The protein below binds the small molecule below.
Small molecule (SMILES): Cc1cn([C@H]2C[C@H](O[P](=O)(O)OC[C@H]3O[C@@H](n4ccc(N)nc4=O)C[C@@H]3O[P](=O)(O)OC[C@H]3O[C@@H](n4cnc5c(=O)nc(N)[nH]c54)C[C@@H]3O[P](=O)(O)OC[C@H]3O[C@@H](n4cnc5c(=O)nc(N)[nH]c54)C[C@@H]3O)[C@@H](CO[P](=O)(O)O[C@H]3C[C@H](n4cnc5c(=O)nc(N)[nH]c54)O[C@@H]3COP(=O)(O)O)O2)c(=O)[nH]c1=O

Binding-site contacts:
Ligand atom OP1 contacts residue LYS68 of chain 1.D at 3.6 Å (salt-bridge).
Ligand atom O4' contacts residue ALA38 of chain 1.D at 3.5 Å.
Ligand atom P contacts residue GLY64 of chain 1.D at 3.8 Å.
Ligand atom OP1 contacts residue ILE69 of chain 1.D at 2.9 Å (h-bond).
Ligand atom O5' contacts residue LYS35 of chain 1.D at 3.8 Å.
Ligand atom O5' contacts residue GLY66 of chain 1.D at 3.5 Å.
Ligand atom C5' contacts residue TYR39 of chain 1.D at 3.4 Å (hydrophobic).
Ligand atom OP1 contacts residue VAL65 of chain 1.D at 3.5 Å (h-bond).
Ligand atom OP1 contacts residue GLY66 of chain 1.D at 2.8 Å (h-bond).
Ligand atom OP2 contacts residue LYS68 of chain 1.D at 2.6 Å (salt-bridge).
Ligand atom C1' contacts residue ALA38 of chain 1.D at 4.0 Å (hydrophobic).
Ligand atom OP1 contacts residue LYS68 of chain 1.D at 3.2 Å (salt-bridge).
Ligand atom OP1 contacts residue LEU62 of chain 1.D at 3.8 Å.
Ligand atom O3' contacts residue ILE69 of chain 1.D at 3.6 Å.
Ligand atom O3' contacts residue VAL65 of chain 1.D at 3.9 Å.
Ligand atom C3' contacts residue LYS68 of chain 1.D at 3.7 Å.
Ligand atom C4' contacts residue GLY66 of chain 1.D at 4.0 Å.
Ligand atom N3 contacts residue ALA38 of chain 1.D at 3.7 Å.
Ligand atom P contacts residue LYS35 of chain 1.D at 3.7 Å.
Ligand atom OP1 contacts residue NA1 of chain 1.H at 2.8 Å (h-bond).
Ligand atom O3' contacts residue LYS68 of chain 1.D at 3.7 Å.
Ligand atom OP1 contacts residue THR67 of chain 1.D at 3.7 Å.
Ligand atom P contacts residue LYS68 of chain 1.D at 3.4 Å.
Ligand atom P contacts residue GLY66 of chain 1.D at 3.6 Å.
Ligand atom OP2 contacts residue LYS68 of chain 1.D at 3.0 Å.
Ligand atom O3' contacts residue GLY64 of chain 1.D at 3.6 Å.
Ligand atom P contacts residue ILE69 of chain 1.D at 3.9 Å.
Ligand atom OP1 contacts residue GLY64 of chain 1.D at 2.8 Å (h-bond).
Ligand atom C5' contacts residue GLY66 of chain 1.D at 3.5 Å.
Ligand atom OP2 contacts residue THR67 of chain 1.D at 3.8 Å.
Ligand atom P contacts residue LYS68 of chain 1.D at 3.6 Å.
Ligand atom C4' contacts residue GLY64 of chain 1.D at 3.3 Å.
Ligand atom OP1 contacts residue LYS35 of chain 1.D at 3.9 Å.
Ligand atom C3' contacts residue GLY66 of chain 1.D at 3.6 Å.
Ligand atom OP3 contacts residue LYS35 of chain 1.D at 2.6 Å (salt-bridge).
Ligand atom OP1 contacts residue PRO63 of chain 1.D at 3.6 Å.
Ligand atom C5' contacts residue GLY64 of chain 1.D at 3.3 Å.
Ligand atom OP2 contacts residue VAL65 of chain 1.D at 3.9 Å.
Ligand atom OP2 contacts residue GLY66 of chain 1.D at 3.7 Å.
Ligand atom P contacts residue NA1 of chain 1.H at 3.9 Å.

Sequence of chain 1.D:
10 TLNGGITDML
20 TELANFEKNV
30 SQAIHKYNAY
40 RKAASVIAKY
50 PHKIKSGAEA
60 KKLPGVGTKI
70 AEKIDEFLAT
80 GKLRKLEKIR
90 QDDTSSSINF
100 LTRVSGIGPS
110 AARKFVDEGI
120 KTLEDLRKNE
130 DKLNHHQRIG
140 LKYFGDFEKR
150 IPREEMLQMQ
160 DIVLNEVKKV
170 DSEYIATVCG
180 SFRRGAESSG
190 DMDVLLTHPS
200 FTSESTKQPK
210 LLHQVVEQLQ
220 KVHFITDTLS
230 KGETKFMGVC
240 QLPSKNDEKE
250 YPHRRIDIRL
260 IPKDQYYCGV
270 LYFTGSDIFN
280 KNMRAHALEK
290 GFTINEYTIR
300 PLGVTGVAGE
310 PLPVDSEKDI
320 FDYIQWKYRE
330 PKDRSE